This protein binds this small molecule.
Small molecule (SMILES): COc1cccc2[nH]c(C(=O)N[C@@H](CC(C)C)C(=O)N[C@@H](C[C@@H]3CCNC3=O)C(=O)c3nc4ccccc4s3)cc12

Sequence of chain 1.B:
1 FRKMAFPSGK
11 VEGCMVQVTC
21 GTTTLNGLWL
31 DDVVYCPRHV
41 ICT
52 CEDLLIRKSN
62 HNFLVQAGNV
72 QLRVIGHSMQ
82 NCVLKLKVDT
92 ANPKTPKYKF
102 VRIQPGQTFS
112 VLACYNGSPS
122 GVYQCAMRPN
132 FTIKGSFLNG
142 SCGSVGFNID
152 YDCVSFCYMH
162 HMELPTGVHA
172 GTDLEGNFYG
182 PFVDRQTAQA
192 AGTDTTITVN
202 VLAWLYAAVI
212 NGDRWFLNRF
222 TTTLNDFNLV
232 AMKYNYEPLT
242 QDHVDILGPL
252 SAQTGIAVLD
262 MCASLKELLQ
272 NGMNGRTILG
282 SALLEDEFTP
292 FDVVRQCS

Binding-site contacts:
Ligand atom O5 contacts residue HIS161 of chain 1.B at 2.7 Å (h-bond).
Ligand atom C19 contacts residue CYS143 of chain 1.B at 1.8 Å (hydrophobic).
Ligand atom O5 contacts residue PHE138 of chain 1.B at 3.3 Å.
Ligand atom O4 contacts residue CYS143 of chain 1.B at 2.2 Å (h-bond).
Ligand atom C1 contacts residue ALA189 of chain 1.B at 3.5 Å (hydrophobic).
Ligand atom N4 contacts residue GLU164 of chain 1.B at 3.2 Å (salt-bridge).
Ligand atom O5 contacts residue SER142 of chain 1.B at 3.6 Å.
Ligand atom C16 contacts residue ASN140 of chain 1.B at 3.4 Å.
Ligand atom C2 contacts residue ALA189 of chain 1.B at 3.5 Å (hydrophobic).
Ligand atom N1 contacts residue GLU164 of chain 1.B at 2.8 Å (salt-bridge).
Ligand atom C17 contacts residue ASN140 of chain 1.B at 3.3 Å.
Ligand atom C12 contacts residue HIS162 of chain 1.B at 3.7 Å.
Ligand atom O2 contacts residue MET163 of chain 1.B at 3.3 Å.
Ligand atom N3 contacts residue CYS143 of chain 1.B at 2.8 Å (h-bond).
Ligand atom O2 contacts residue GLU164 of chain 1.B at 2.8 Å (salt-bridge).
Ligand atom O1 contacts residue THR188 of chain 1.B at 3.5 Å (h-bond).
Ligand atom C8 contacts residue GLN187 of chain 1.B at 3.4 Å.
Ligand atom C3 contacts residue PRO166 of chain 1.B at 3.7 Å (hydrophobic).
Ligand atom C18 contacts residue GLU164 of chain 1.B at 3.3 Å.
Ligand atom N4 contacts residue PHE138 of chain 1.B at 3.2 Å (h-bond).
Ligand atom C22 contacts residue HIS39 of chain 1.B at 3.5 Å.
Ligand atom S1 contacts residue HIS39 of chain 1.B at 3.1 Å (h-bond).
Ligand atom N2 contacts residue GLN187 of chain 1.B at 3.1 Å (h-bond).
Ligand atom C11 contacts residue HIS162 of chain 1.B at 3.4 Å.
Ligand atom N3 contacts residue HIS162 of chain 1.B at 2.9 Å (h-bond).
Ligand atom C14 contacts residue CYS143 of chain 1.B at 3.2 Å (hydrophobic).
Ligand atom C5 contacts residue THR188 of chain 1.B at 3.6 Å.
Ligand atom O1 contacts residue GLN187 of chain 1.B at 3.3 Å (h-bond).
Ligand atom O4 contacts residue SER142 of chain 1.B at 3.4 Å (h-bond).
Ligand atom C30 contacts residue HIS162 of chain 1.B at 3.6 Å.
Ligand atom C27 contacts residue GLN187 of chain 1.B at 3.5 Å.
Ligand atom C6 contacts residue THR188 of chain 1.B at 3.6 Å.
Ligand atom C4 contacts residue GLU164 of chain 1.B at 3.6 Å.
Ligand atom S1 contacts residue CYS143 of chain 1.B at 3.0 Å (h-bond).
Ligand atom C26 contacts residue HIS39 of chain 1.B at 3.5 Å.
Ligand atom C13 contacts residue CYS143 of chain 1.B at 2.6 Å (hydrophobic).
Ligand atom C9 contacts residue GLN187 of chain 1.B at 3.3 Å.
Ligand atom C20 contacts residue CYS143 of chain 1.B at 2.5 Å (hydrophobic).
Ligand atom C25 contacts residue THR23 of chain 1.B at 3.6 Å.
Ligand atom C29 contacts residue GLN187 of chain 1.B at 3.6 Å.